Binding-site contacts:
Ligand atom C16 contacts residue PRO105 of chain 2.A at 3.2 Å (hydrophobic).
Ligand atom C9 contacts residue SER217 of chain 2.A at 4.0 Å.
Ligand atom S22 contacts residue PRO105 of chain 2.A at 4.0 Å.
Ligand atom S22 contacts residue GLY219 of chain 2.A at 4.1 Å.
Ligand atom O21 contacts residue ILE92 of chain 2.A at 3.6 Å.
Ligand atom C14 contacts residue ASN242 of chain 2.A at 4.4 Å.
Ligand atom C6 contacts residue SER108 of chain 2.A at 4.3 Å.
Ligand atom C16 contacts residue SER108 of chain 2.A at 4.5 Å.
Ligand atom C7 contacts residue SER217 of chain 2.A at 4.2 Å.
Ligand atom C6 contacts residue PRO105 of chain 2.A at 4.1 Å (hydrophobic).
Ligand atom N18 contacts residue GLY219 of chain 2.A at 4.2 Å.
Ligand atom O20 contacts residue LYS218 of chain 2.A at 3.7 Å.
Ligand atom O20 contacts residue GLY219 of chain 2.A at 2.9 Å (h-bond).
Ligand atom N18 contacts residue PRO105 of chain 2.A at 3.7 Å.
Ligand atom C5 contacts residue PRO105 of chain 2.A at 4.3 Å (hydrophobic).
Ligand atom C1 contacts residue GLY219 of chain 2.A at 4.3 Å.
Ligand atom C12 contacts residue SER217 of chain 2.A at 4.1 Å.
Ligand atom N18 contacts residue LYS218 of chain 2.A at 4.4 Å.
Ligand atom C15 contacts residue MET107 of chain 2.A at 4.4 Å (hydrophobic).
Ligand atom C3 contacts residue SER108 of chain 2.A at 3.6 Å.
Ligand atom C15 contacts residue SER108 of chain 2.A at 3.8 Å.
Ligand atom C16 contacts residue MET107 of chain 2.A at 3.7 Å (hydrophobic).
Ligand atom C3 contacts residue PRO105 of chain 2.A at 3.7 Å (hydrophobic).
Ligand atom C3 contacts residue MET107 of chain 2.A at 4.1 Å (hydrophobic).
Ligand atom O20 contacts residue ILE92 of chain 2.A at 3.8 Å.
Ligand atom C1 contacts residue PRO105 of chain 2.A at 3.9 Å (hydrophobic).
Ligand atom O21 contacts residue PRO105 of chain 2.A at 3.4 Å.
Ligand atom C1 contacts residue SER108 of chain 2.A at 3.9 Å.
Ligand atom S22 contacts residue ILE92 of chain 2.A at 4.3 Å.
Ligand atom C1 contacts residue LYS218 of chain 2.A at 3.9 Å.
Ligand atom N19 contacts residue SER217 of chain 2.A at 4.1 Å.
Ligand atom C16 contacts residue PHE106 of chain 2.A at 3.8 Å (hydrophobic).

The protein below binds the small molecule below.
Small molecule (SMILES): CC(C)(C)c1ccc(C2=CC=CN3CCS(=O)(=O)N=C23)cc1

Sequence of chain 2.A:
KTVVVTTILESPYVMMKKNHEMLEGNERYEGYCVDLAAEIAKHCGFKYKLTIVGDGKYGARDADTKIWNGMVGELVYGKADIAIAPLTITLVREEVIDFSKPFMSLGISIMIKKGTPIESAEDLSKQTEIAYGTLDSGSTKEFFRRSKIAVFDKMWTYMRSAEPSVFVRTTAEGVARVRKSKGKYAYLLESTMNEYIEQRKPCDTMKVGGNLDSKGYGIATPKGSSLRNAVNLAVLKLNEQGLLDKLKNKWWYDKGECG